Binding-site contacts:
Ligand atom N3 contacts residue GLY454 of chain 1.AB at 3.5 Å (h-bond).
Ligand atom N7 contacts residue VAL247 of chain 1.AB at 3.9 Å.
Ligand atom PG contacts residue THR293 of chain 1.AB at 3.2 Å.
Ligand atom O2B contacts residue GLY289 of chain 1.AB at 3.1 Å (h-bond).
Ligand atom N6 contacts residue GLY248 of chain 1.AB at 3.5 Å (h-bond).
Ligand atom PG contacts residue ASN390 of chain 1.AB at 3.9 Å.
Ligand atom O1B contacts residue LYS292 of chain 1.AB at 3.7 Å.
Ligand atom C2 contacts residue THR290 of chain 1.AB at 3.5 Å.
Ligand atom N3 contacts residue THR458 of chain 1.AB at 3.5 Å (h-bond).
Ligand atom O1B contacts residue GLY291 of chain 1.AB at 3.0 Å (h-bond).
Ligand atom O3G contacts residue PRO288 of chain 1.AB at 3.9 Å.
Ligand atom O4' contacts residue THR458 of chain 1.AB at 4.0 Å.
Ligand atom C1' contacts residue THR458 of chain 1.AB at 3.3 Å.
Ligand atom C2 contacts residue GLY454 of chain 1.AB at 3.5 Å.
Ligand atom O2G contacts residue LYS292 of chain 1.AB at 3.3 Å.
Ligand atom O3G contacts residue GLY289 of chain 1.AB at 3.7 Å.
Ligand atom O1B contacts residue GLY289 of chain 1.AB at 3.0 Å (h-bond).
Ligand atom N6 contacts residue VAL247 of chain 1.AB at 3.4 Å.
Ligand atom S1G contacts residue ASN390 of chain 1.AB at 3.8 Å.
Ligand atom N7 contacts residue ALA246 of chain 1.AB at 3.0 Å (h-bond).
Ligand atom C5 contacts residue GLN426 of chain 1.AB at 3.8 Å.
Ligand atom S1G contacts residue GLU346 of chain 1.AB at 3.9 Å.
Ligand atom N1 contacts residue THR290 of chain 1.AB at 3.6 Å (h-bond).
Ligand atom O5' contacts residue MET294 of chain 1.AB at 3.3 Å.
Ligand atom O2' contacts residue THR458 of chain 1.AB at 3.8 Å.
Ligand atom PG contacts residue LYS292 of chain 1.AB at 3.8 Å.
Ligand atom O2G contacts residue THR293 of chain 1.AB at 2.6 Å (h-bond).
Ligand atom N9 contacts residue THR458 of chain 1.AB at 3.3 Å (h-bond).
Ligand atom PA contacts residue MET294 of chain 1.AB at 3.8 Å.
Ligand atom C4 contacts residue THR458 of chain 1.AB at 3.4 Å.
Ligand atom O1B contacts residue THR290 of chain 1.AB at 3.3 Å (h-bond).
Ligand atom O2A contacts residue MET294 of chain 1.AB at 3.3 Å.
Ligand atom PB contacts residue GLY289 of chain 1.AB at 3.6 Å.
Ligand atom C5' contacts residue MET294 of chain 1.AB at 3.7 Å (hydrophobic).
Ligand atom C3' contacts residue MET294 of chain 1.AB at 3.9 Å (hydrophobic).
Ligand atom O3G contacts residue LYS292 of chain 1.AB at 2.8 Å (salt-bridge).
Ligand atom O3G contacts residue ASN390 of chain 1.AB at 3.0 Å (h-bond).
Ligand atom C8 contacts residue ALA246 of chain 1.AB at 3.7 Å (hydrophobic).
Ligand atom S1G contacts residue THR293 of chain 1.AB at 3.0 Å (h-bond).
Ligand atom O3B contacts residue THR293 of chain 1.AB at 3.5 Å (h-bond).

A protein and the small-molecule ligand that binds it are described below.
Small molecule (SMILES): Nc1ncnc2c1ncn2[C@@H]1O[C@H](COP(=O)(O)OP(=O)(O)OP(O)(O)=S)[C@@H](O)[C@H]1O

Sequence of chain 1.AB:
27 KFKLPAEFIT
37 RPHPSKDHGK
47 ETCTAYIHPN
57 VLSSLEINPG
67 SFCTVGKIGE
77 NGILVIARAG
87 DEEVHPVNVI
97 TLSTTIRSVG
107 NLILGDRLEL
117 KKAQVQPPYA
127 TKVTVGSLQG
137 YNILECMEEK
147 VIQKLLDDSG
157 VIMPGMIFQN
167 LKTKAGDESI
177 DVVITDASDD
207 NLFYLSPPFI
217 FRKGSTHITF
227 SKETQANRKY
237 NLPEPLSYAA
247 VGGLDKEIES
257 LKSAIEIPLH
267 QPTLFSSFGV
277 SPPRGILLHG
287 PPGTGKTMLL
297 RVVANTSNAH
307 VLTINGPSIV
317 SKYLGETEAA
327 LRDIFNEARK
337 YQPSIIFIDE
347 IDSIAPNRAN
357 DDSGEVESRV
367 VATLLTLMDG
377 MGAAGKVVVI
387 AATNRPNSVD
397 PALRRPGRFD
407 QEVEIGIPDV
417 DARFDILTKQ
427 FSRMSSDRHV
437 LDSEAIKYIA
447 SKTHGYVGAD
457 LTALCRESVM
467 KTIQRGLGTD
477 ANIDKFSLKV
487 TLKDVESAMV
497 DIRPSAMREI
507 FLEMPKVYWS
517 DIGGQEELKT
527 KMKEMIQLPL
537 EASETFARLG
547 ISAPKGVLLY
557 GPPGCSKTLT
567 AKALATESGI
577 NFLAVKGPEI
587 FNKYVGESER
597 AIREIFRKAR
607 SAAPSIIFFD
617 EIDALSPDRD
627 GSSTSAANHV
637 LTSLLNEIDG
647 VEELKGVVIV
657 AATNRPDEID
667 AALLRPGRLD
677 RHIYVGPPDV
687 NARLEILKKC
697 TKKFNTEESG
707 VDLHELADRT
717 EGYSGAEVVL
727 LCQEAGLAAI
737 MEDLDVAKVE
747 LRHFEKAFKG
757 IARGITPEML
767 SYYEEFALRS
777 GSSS

Sequence of chain 1.BB:
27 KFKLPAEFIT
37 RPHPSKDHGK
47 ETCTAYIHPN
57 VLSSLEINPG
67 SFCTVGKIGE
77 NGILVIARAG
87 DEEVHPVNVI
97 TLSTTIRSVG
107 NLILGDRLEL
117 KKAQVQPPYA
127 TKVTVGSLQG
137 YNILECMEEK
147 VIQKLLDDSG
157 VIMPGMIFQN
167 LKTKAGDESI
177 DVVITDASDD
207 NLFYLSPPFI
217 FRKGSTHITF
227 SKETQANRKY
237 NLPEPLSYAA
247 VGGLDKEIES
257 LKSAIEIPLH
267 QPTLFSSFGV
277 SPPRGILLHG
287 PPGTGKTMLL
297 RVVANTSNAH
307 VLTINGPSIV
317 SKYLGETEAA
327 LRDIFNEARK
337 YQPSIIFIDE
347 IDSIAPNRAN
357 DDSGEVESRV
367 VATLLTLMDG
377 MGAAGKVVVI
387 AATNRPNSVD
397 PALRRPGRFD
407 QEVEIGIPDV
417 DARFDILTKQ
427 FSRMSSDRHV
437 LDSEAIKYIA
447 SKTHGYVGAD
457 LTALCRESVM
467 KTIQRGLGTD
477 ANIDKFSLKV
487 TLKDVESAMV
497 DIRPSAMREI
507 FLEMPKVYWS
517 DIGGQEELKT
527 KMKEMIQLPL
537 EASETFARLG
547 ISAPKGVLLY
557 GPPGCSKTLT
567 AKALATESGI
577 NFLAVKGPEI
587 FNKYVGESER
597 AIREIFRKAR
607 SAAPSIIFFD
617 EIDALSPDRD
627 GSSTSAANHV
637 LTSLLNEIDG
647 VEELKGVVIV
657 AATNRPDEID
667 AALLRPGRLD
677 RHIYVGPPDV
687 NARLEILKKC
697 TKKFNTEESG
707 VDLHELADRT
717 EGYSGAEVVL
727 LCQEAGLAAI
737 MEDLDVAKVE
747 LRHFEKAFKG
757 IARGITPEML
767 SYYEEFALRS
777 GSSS